Sequence of chain 1.A:
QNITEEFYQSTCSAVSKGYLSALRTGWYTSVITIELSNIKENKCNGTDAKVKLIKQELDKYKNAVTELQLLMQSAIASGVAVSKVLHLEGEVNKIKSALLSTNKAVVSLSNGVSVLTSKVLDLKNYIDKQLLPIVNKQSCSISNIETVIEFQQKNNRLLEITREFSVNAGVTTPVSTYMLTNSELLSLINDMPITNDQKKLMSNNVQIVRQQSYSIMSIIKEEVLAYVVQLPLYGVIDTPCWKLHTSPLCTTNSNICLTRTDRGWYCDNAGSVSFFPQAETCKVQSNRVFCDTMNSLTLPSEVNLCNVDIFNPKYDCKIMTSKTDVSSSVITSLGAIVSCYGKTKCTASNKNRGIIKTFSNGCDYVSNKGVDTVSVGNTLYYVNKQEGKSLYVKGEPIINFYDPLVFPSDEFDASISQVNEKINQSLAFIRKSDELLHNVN

The protein below binds the small molecule below.
Small molecule (SMILES): CC(=O)N[C@H]1[C@H](O[C@H]2[C@H](O)[C@@H](NC(C)=O)CO[C@@H]2CO)O[C@H](CO)[C@@H](O)[C@@H]1O

Binding-site contacts:
Ligand atom C1 contacts residue ASN491 of chain 1.A at 1.5 Å.
Ligand atom C5 contacts residue ASN491 of chain 1.A at 3.7 Å.
Ligand atom C8 contacts residue SER484 of chain 1.A at 3.8 Å.
Ligand atom C7 contacts residue ASN487 of chain 1.A at 4.3 Å.
Ligand atom C3 contacts residue ASN491 of chain 1.A at 4.0 Å.
Ligand atom C4 contacts residue ASN491 of chain 1.A at 4.4 Å.
Ligand atom O5 contacts residue ASN491 of chain 1.A at 2.4 Å (h-bond).
Ligand atom O7 contacts residue GLU488 of chain 1.A at 4.4 Å.
Ligand atom N2 contacts residue ASN491 of chain 1.A at 3.1 Å (h-bond).
Ligand atom O7 contacts residue ASN491 of chain 1.A at 3.0 Å (h-bond).
Ligand atom C8 contacts residue ASN487 of chain 1.A at 3.4 Å.
Ligand atom C2 contacts residue ASN491 of chain 1.A at 2.7 Å.
Ligand atom C7 contacts residue ASN491 of chain 1.A at 3.2 Å.
Ligand atom C8 contacts residue ASN491 of chain 1.A at 4.5 Å.